This small molecule binds to this protein.
Small molecule (SMILES): CC(=O)N[C@@H]1[C@@H](O)[C@H](O)[C@@H](CO)O[C@H]1O

Binding-site contacts:
Ligand atom C4 contacts residue ASN122 of chain 1.C at 4.2 Å.
Ligand atom C3 contacts residue ASN125 of chain 1.C at 4.4 Å.
Ligand atom O7 contacts residue ASN122 of chain 1.C at 4.2 Å.
Ligand atom C8 contacts residue ASN125 of chain 1.C at 3.7 Å.
Ligand atom N2 contacts residue ASN125 of chain 1.C at 3.6 Å (h-bond).
Ligand atom C3 contacts residue ASN122 of chain 1.C at 3.8 Å.
Ligand atom C1 contacts residue ASN122 of chain 1.C at 1.4 Å.
Ligand atom C7 contacts residue ASN125 of chain 1.C at 4.1 Å.
Ligand atom O5 contacts residue ASN122 of chain 1.C at 2.4 Å (h-bond).
Ligand atom C1 contacts residue VAL127 of chain 1.C at 4.2 Å (hydrophobic).
Ligand atom C2 contacts residue ASN122 of chain 1.C at 2.5 Å.
Ligand atom C6 contacts residue VAL127 of chain 1.C at 4.5 Å (hydrophobic).
Ligand atom N2 contacts residue ASN122 of chain 1.C at 2.9 Å (h-bond).
Ligand atom O5 contacts residue VAL127 of chain 1.C at 4.1 Å.
Ligand atom C5 contacts residue VAL127 of chain 1.C at 3.9 Å (hydrophobic).
Ligand atom C6 contacts residue LYS129 of chain 1.C at 4.3 Å.
Ligand atom C7 contacts residue ASN122 of chain 1.C at 3.8 Å.
Ligand atom C5 contacts residue ASN122 of chain 1.C at 3.7 Å.
Ligand atom C8 contacts residue ASN122 of chain 1.C at 4.2 Å.

Sequence of chain 1.C:
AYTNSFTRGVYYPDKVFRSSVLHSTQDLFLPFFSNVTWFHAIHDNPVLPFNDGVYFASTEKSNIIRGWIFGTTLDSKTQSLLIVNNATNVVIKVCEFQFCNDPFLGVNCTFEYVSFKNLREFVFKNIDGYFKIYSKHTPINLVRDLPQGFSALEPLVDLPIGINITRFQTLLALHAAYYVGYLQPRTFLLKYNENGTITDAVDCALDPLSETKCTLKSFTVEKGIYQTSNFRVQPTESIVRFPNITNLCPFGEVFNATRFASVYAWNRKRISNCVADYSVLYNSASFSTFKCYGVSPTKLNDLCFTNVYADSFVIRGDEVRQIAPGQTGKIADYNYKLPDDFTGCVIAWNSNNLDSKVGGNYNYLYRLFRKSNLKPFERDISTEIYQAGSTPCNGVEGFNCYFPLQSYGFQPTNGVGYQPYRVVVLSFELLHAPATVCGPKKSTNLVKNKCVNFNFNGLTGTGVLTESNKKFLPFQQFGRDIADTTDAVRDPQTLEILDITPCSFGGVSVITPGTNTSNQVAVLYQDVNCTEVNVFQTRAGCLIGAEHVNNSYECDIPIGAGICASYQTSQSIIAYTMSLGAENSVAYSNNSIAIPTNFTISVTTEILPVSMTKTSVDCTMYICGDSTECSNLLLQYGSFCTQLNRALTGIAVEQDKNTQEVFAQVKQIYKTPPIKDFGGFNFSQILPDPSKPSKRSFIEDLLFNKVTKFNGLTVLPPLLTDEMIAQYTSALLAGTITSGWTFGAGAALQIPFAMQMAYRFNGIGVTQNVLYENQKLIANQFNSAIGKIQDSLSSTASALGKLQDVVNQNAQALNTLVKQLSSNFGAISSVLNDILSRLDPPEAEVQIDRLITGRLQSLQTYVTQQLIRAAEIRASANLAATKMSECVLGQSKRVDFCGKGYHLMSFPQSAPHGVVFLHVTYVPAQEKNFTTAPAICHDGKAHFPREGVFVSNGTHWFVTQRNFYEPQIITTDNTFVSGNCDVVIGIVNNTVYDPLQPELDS